Binding-site contacts:
Ligand atom C8 contacts residue ASP526 of chain 1.A at 3.7 Å.
Ligand atom O6 contacts residue SER407 of chain 1.A at 4.3 Å.
Ligand atom C4 contacts residue ASN501 of chain 1.A at 4.3 Å.
Ligand atom C2 contacts residue ASP526 of chain 1.A at 3.7 Å.
Ligand atom C2 contacts residue ASN501 of chain 1.A at 2.5 Å.
Ligand atom C5 contacts residue SER479 of chain 1.A at 4.1 Å.
Ligand atom C1 contacts residue SER503 of chain 1.A at 4.2 Å.
Ligand atom C3 contacts residue ASN501 of chain 1.A at 3.8 Å.
Ligand atom C8 contacts residue CYS469 of chain 1.A at 3.6 Å (hydrophobic).
Ligand atom C8 contacts residue SER468 of chain 1.A at 4.2 Å.
Ligand atom O5 contacts residue ASN501 of chain 1.A at 2.4 Å (h-bond).
Ligand atom C7 contacts residue SER468 of chain 1.A at 4.0 Å.
Ligand atom C1 contacts residue ASN501 of chain 1.A at 1.4 Å.
Ligand atom C7 contacts residue ASN501 of chain 1.A at 3.7 Å.
Ligand atom O7 contacts residue ASN501 of chain 1.A at 4.2 Å.
Ligand atom C6 contacts residue SER479 of chain 1.A at 3.7 Å.
Ligand atom C1 contacts residue SER479 of chain 1.A at 4.2 Å.
Ligand atom O7 contacts residue CYS469 of chain 1.A at 3.4 Å (h-bond).
Ligand atom C8 contacts residue TYR524 of chain 1.A at 3.5 Å (hydrophobic).
Ligand atom C5 contacts residue ASN501 of chain 1.A at 3.7 Å.
Ligand atom C7 contacts residue CYS469 of chain 1.A at 4.0 Å (hydrophobic).
Ligand atom O6 contacts residue LYS480 of chain 1.A at 3.5 Å.
Ligand atom C1 contacts residue ASP526 of chain 1.A at 3.7 Å.
Ligand atom C6 contacts residue LYS480 of chain 1.A at 4.4 Å.
Ligand atom O7 contacts residue SER468 of chain 1.A at 3.3 Å.
Ligand atom O6 contacts residue SER479 of chain 1.A at 2.9 Å (h-bond).
Ligand atom N2 contacts residue ASN501 of chain 1.A at 2.8 Å (h-bond).
Ligand atom C7 contacts residue ASP526 of chain 1.A at 3.8 Å.
Ligand atom N2 contacts residue ASP526 of chain 1.A at 2.9 Å (salt-bridge).
Ligand atom O5 contacts residue SER479 of chain 1.A at 3.3 Å (h-bond).
Ligand atom O5 contacts residue ASP477 of chain 1.A at 4.1 Å.
Ligand atom C3 contacts residue ASP526 of chain 1.A at 3.9 Å.
Ligand atom O5 contacts residue SER503 of chain 1.A at 4.4 Å.

The small molecule below binds the protein below.
Small molecule (SMILES): CC(=O)N[C@@H]1[C@@H](O)[C@H](O)[C@@H](CO)O[C@H]1O

Sequence of chain 1.A:
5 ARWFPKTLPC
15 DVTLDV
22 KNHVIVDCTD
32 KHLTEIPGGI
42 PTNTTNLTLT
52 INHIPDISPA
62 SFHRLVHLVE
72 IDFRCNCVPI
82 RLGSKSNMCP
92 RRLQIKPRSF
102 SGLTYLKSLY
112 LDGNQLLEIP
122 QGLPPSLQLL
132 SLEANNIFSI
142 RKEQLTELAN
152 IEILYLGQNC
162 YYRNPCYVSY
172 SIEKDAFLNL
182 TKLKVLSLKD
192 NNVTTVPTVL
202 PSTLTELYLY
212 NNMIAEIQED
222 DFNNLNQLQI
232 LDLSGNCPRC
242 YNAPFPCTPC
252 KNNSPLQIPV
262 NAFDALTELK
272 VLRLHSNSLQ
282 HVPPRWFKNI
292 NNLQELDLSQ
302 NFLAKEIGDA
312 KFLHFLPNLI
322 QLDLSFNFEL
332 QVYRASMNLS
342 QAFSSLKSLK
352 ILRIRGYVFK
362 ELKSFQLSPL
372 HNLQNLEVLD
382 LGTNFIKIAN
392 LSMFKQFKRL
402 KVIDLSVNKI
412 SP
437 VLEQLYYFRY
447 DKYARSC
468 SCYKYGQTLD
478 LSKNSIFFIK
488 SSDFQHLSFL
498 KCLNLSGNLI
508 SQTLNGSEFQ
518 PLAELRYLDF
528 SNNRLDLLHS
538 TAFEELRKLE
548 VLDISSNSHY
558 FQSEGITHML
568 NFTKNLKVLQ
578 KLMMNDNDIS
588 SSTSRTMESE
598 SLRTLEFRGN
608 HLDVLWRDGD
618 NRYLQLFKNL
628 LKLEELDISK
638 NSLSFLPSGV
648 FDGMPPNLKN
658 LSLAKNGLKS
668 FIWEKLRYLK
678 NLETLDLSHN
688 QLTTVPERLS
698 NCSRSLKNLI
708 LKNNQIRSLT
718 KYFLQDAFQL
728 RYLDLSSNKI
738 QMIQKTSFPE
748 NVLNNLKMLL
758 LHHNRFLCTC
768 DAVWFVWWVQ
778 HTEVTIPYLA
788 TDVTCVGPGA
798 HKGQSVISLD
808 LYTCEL